Binding-site contacts:
Ligand atom OD2 contacts residue SER142 of chain 1.A at 3.0 Å (h-bond).
Ligand atom CD contacts residue TYR61 of chain 1.A at 3.5 Å (hydrophobic).
Ligand atom CD2 contacts residue LEU138 of chain 1.A at 3.6 Å (hydrophobic).
Ligand atom CD contacts residue MET196 of chain 1.A at 3.9 Å (hydrophobic).
Ligand atom CG2 contacts residue TYR61 of chain 1.A at 3.1 Å (hydrophobic).
Ligand atom CD contacts residue GLU193 of chain 1.A at 3.4 Å.
Ligand atom CD1 contacts residue MET196 of chain 1.A at 3.9 Å (hydrophobic).
Ligand atom C contacts residue SER142 of chain 1.A at 3.4 Å.
Ligand atom CG contacts residue TYR61 of chain 1.A at 3.5 Å (hydrophobic).
Ligand atom O contacts residue LEU90 of chain 1.A at 3.8 Å.
Ligand atom N contacts residue GLU193 of chain 1.A at 2.7 Å (salt-bridge).
Ligand atom CD1 contacts residue GLU13 of chain 1.A at 3.8 Å.
Ligand atom CA contacts residue GLU193 of chain 1.A at 3.2 Å.
Ligand atom CB1 contacts residue LEU138 of chain 1.A at 4.0 Å (hydrophobic).
Ligand atom OD2 contacts residue GLY141 of chain 1.A at 3.3 Å.
Ligand atom O contacts residue ARG96 of chain 1.A at 2.9 Å (salt-bridge).
Ligand atom C contacts residue THR91 of chain 1.A at 3.4 Å.
Ligand atom O contacts residue THR91 of chain 1.A at 3.0 Å (h-bond).
Ligand atom O contacts residue PRO89 of chain 1.A at 3.5 Å (h-bond).
Ligand atom N contacts residue PRO89 of chain 1.A at 3.0 Å (h-bond).
Ligand atom CD1 contacts residue TYR61 of chain 1.A at 3.8 Å (hydrophobic).
Ligand atom OD1 contacts residue THR143 of chain 1.A at 2.5 Å (h-bond).
Ligand atom CB1 contacts residue GLU193 of chain 1.A at 3.7 Å.
Ligand atom O contacts residue SER142 of chain 1.A at 3.9 Å.
Ligand atom CG1 contacts residue LEU138 of chain 1.A at 4.0 Å (hydrophobic).
Ligand atom CA contacts residue THR91 of chain 1.A at 3.3 Å.
Ligand atom N contacts residue THR91 of chain 1.A at 3.2 Å (h-bond).
Ligand atom OD1 contacts residue LEU138 of chain 1.A at 3.8 Å.
Ligand atom OXT contacts residue SER142 of chain 1.A at 2.9 Å (h-bond).
Ligand atom OXT contacts residue GLY141 of chain 1.A at 3.6 Å.
Ligand atom O contacts residue TYR61 of chain 1.A at 3.6 Å.
Ligand atom CD2 contacts residue TYR61 of chain 1.A at 3.5 Å (hydrophobic).
Ligand atom OXT contacts residue ARG96 of chain 1.A at 2.9 Å (salt-bridge).
Ligand atom OD2 contacts residue THR143 of chain 1.A at 2.9 Å (h-bond).
Ligand atom C contacts residue ARG96 of chain 1.A at 3.5 Å.
Ligand atom N contacts residue TYR220 of chain 1.A at 4.0 Å.
Ligand atom CD contacts residue PRO89 of chain 1.A at 3.0 Å (hydrophobic).
Ligand atom CD1 contacts residue LEU138 of chain 1.A at 3.9 Å (hydrophobic).
Ligand atom CG1 contacts residue THR143 of chain 1.A at 3.2 Å.
Ligand atom OD1 contacts residue GLU193 of chain 1.A at 3.9 Å.

A small-molecule ligand and the protein it binds are described below.
Small molecule (SMILES): C=C(C)[C@H]1CN[C@H](C(=O)O)[C@H]1CC(=O)O

Sequence of chain 1.A:
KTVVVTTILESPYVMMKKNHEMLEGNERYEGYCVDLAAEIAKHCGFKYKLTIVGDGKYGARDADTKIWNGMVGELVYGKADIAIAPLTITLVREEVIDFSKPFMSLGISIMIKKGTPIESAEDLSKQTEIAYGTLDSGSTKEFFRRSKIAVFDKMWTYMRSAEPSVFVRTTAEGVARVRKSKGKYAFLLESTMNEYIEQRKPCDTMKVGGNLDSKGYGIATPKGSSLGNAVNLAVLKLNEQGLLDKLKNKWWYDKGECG